Sequence of chain 1.F:
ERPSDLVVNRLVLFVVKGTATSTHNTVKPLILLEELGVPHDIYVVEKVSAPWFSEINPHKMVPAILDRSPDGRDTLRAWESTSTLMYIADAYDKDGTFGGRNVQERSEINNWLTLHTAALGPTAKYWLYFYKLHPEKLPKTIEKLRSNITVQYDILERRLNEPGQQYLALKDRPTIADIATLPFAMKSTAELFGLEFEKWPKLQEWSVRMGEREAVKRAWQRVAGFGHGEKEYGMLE

This small molecule binds to this protein.
Small molecule (SMILES): N[C@@H](CCC(=O)N[C@@H](CS[C@@]1(Cc2ccccc2)NC(=O)[C@](S)(CO)NC1=O)C(=O)NCC(=O)O)C(=O)O

Sequence of chain 1.E:
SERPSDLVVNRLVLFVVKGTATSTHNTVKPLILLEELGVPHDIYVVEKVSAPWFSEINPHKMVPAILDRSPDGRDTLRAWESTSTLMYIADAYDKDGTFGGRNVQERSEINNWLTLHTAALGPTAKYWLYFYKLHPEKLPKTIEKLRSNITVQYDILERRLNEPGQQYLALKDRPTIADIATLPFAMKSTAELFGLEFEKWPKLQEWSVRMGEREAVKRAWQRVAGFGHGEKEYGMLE

Binding-site contacts:
Ligand atom O11 contacts residue MET76 of chain 1.E at 3.8 Å.
Ligand atom C12 contacts residue ASN40 of chain 1.E at 3.4 Å.
Ligand atom C16 contacts residue GLU95 of chain 1.E at 3.5 Å.
Ligand atom O25 contacts residue VAL77 of chain 1.E at 2.9 Å (h-bond).
Ligand atom O18 contacts residue PRO78 of chain 1.E at 3.6 Å.
Ligand atom O54 contacts residue ASN40 of chain 1.E at 3.0 Å (h-bond).
Ligand atom C10 contacts residue VAL77 of chain 1.E at 3.7 Å (hydrophobic).
Ligand atom O25 contacts residue MET76 of chain 1.E at 3.5 Å.
Ligand atom C5 contacts residue THR36 of chain 1.E at 3.6 Å.
Ligand atom O28 contacts residue THR36 of chain 1.E at 3.7 Å.
Ligand atom O28 contacts residue LEU143 of chain 1.E at 3.6 Å.
Ligand atom O18 contacts residue GLU95 of chain 1.E at 3.5 Å.
Ligand atom C10 contacts residue ASN40 of chain 1.E at 3.7 Å.
Ligand atom C14 contacts residue GLU95 of chain 1.E at 3.2 Å.
Ligand atom C53 contacts residue ASN40 of chain 1.E at 3.7 Å.
Ligand atom O17 contacts residue SER96 of chain 1.E at 2.7 Å (h-bond).
Ligand atom C56 contacts residue LEU143 of chain 1.E at 3.3 Å (hydrophobic).
Ligand atom S6 contacts residue ASN40 of chain 1.E at 3.3 Å (h-bond).
Ligand atom C12 contacts residue VAL77 of chain 1.E at 3.4 Å (hydrophobic).
Ligand atom N9 contacts residue VAL77 of chain 1.E at 3.0 Å (h-bond).
Ligand atom C4 contacts residue ASN40 of chain 1.E at 3.4 Å.
Ligand atom O11 contacts residue LYS140 of chain 1.E at 2.7 Å (salt-bridge).
Ligand atom C2 contacts residue HIS39 of chain 1.E at 3.5 Å.
Ligand atom C16 contacts residue SER96 of chain 1.E at 3.5 Å.
Ligand atom O17 contacts residue ASN40 of chain 1.E at 3.3 Å (h-bond).
Ligand atom N15 contacts residue GLU95 of chain 1.E at 2.7 Å (salt-bridge).
Ligand atom C57 contacts residue LEU143 of chain 1.E at 3.2 Å (hydrophobic).
Ligand atom C4 contacts residue THR36 of chain 1.E at 3.6 Å.
Ligand atom C50 contacts residue LEU148 of chain 1.E at 3.7 Å (hydrophobic).
Ligand atom C5 contacts residue ASN40 of chain 1.E at 3.7 Å.
Ligand atom N26 contacts residue THR36 of chain 1.E at 2.7 Å (h-bond).
Ligand atom C27 contacts residue THR36 of chain 1.E at 3.7 Å.
Ligand atom C1 contacts residue LEU143 of chain 1.E at 3.6 Å (hydrophobic).
Ligand atom C55 contacts residue PHE199 of chain 1.E at 3.5 Å (hydrophobic).
Ligand atom C56 contacts residue PHE199 of chain 1.E at 3.6 Å (hydrophobic).
Ligand atom C2 contacts residue THR36 of chain 1.E at 3.6 Å.
Ligand atom C3 contacts residue PHE199 of chain 1.E at 3.7 Å (hydrophobic).
Ligand atom O18 contacts residue SER96 of chain 1.E at 2.7 Å (h-bond).
Ligand atom C13 contacts residue MET76 of chain 1.E at 3.7 Å (hydrophobic).
Ligand atom C50 contacts residue LEU143 of chain 1.E at 3.7 Å (hydrophobic).